Sequence of chain 54.C:
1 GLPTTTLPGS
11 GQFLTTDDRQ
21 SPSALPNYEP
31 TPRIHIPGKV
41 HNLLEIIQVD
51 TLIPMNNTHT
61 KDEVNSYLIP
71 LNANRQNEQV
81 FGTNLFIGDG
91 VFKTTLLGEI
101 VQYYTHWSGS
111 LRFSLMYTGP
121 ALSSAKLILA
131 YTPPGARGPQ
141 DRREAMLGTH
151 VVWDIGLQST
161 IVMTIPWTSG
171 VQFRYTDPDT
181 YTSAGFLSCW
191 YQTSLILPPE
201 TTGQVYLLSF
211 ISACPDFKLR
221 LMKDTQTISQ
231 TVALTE

Binding-site contacts:
Ligand atom O1 contacts residue MET221 of chain 54.A at 3.7 Å.
Ligand atom C2C contacts residue ILE104 of chain 54.A at 3.8 Å (hydrophobic).
Ligand atom C6B contacts residue TYR152 of chain 54.A at 3.6 Å (hydrophobic).
Ligand atom CM6 contacts residue VAL188 of chain 54.A at 3.8 Å (hydrophobic).
Ligand atom F3 contacts residue SER175 of chain 54.A at 2.8 Å.
Ligand atom F1 contacts residue MET224 of chain 54.A at 3.6 Å.
Ligand atom O1A contacts residue ALA24 of chain 54.C at 3.3 Å.
Ligand atom F1 contacts residue ALA150 of chain 54.A at 3.8 Å.
Ligand atom CM6 contacts residue LEU25 of chain 54.C at 3.8 Å (hydrophobic).
Ligand atom C1C contacts residue TYR128 of chain 54.A at 3.5 Å (hydrophobic).
Ligand atom F3 contacts residue ALA150 of chain 54.A at 2.7 Å.
Ligand atom C3 contacts residue LEU106 of chain 54.A at 3.8 Å (hydrophobic).
Ligand atom N3A contacts residue PHE186 of chain 54.A at 3.4 Å.
Ligand atom C3A contacts residue PHE186 of chain 54.A at 3.7 Å (hydrophobic).
Ligand atom N3A contacts residue TYR152 of chain 54.A at 3.8 Å.
Ligand atom C5B contacts residue TYR152 of chain 54.A at 3.5 Å (hydrophobic).
Ligand atom CM4 contacts residue VAL176 of chain 54.A at 3.8 Å (hydrophobic).
Ligand atom C4 contacts residue TYR197 of chain 54.A at 3.4 Å (hydrophobic).
Ligand atom C3B contacts residue MET224 of chain 54.A at 3.6 Å (hydrophobic).
Ligand atom C3C contacts residue TYR128 of chain 54.A at 3.3 Å (hydrophobic).
Ligand atom C2A contacts residue TYR152 of chain 54.A at 3.7 Å (hydrophobic).
Ligand atom C2A contacts residue PHE186 of chain 54.A at 3.5 Å (hydrophobic).
Ligand atom F3 contacts residue VAL176 of chain 54.A at 3.6 Å.
Ligand atom O1A contacts residue PRO174 of chain 54.A at 3.5 Å.
Ligand atom CM6 contacts residue TYR152 of chain 54.A at 3.4 Å (hydrophobic).
Ligand atom C1C contacts residue TYR197 of chain 54.A at 3.5 Å (hydrophobic).
Ligand atom N1A contacts residue PRO174 of chain 54.A at 3.5 Å.
Ligand atom F3 contacts residue MET151 of chain 54.A at 3.7 Å.
Ligand atom CM4 contacts residue ALA150 of chain 54.A at 3.6 Å (hydrophobic).
Ligand atom N1A contacts residue ALA24 of chain 54.C at 3.2 Å.
Ligand atom C2B contacts residue ILE104 of chain 54.A at 3.8 Å (hydrophobic).
Ligand atom F2 contacts residue VAL176 of chain 54.A at 2.7 Å.
Ligand atom CM2 contacts residue TYR128 of chain 54.A at 3.4 Å (hydrophobic).
Ligand atom CM2 contacts residue MET224 of chain 54.A at 3.5 Å (hydrophobic).
Ligand atom C2C contacts residue TYR128 of chain 54.A at 3.2 Å (hydrophobic).
Ligand atom F3 contacts residue PRO174 of chain 54.A at 2.9 Å.
Ligand atom CM3 contacts residue ASN219 of chain 54.A at 3.8 Å.
Ligand atom F3 contacts residue TYR152 of chain 54.A at 3.6 Å.
Ligand atom CM2 contacts residue ILE104 of chain 54.A at 3.6 Å (hydrophobic).
Ligand atom F1 contacts residue PHE186 of chain 54.A at 3.8 Å.

Sequence of chain 55.C:
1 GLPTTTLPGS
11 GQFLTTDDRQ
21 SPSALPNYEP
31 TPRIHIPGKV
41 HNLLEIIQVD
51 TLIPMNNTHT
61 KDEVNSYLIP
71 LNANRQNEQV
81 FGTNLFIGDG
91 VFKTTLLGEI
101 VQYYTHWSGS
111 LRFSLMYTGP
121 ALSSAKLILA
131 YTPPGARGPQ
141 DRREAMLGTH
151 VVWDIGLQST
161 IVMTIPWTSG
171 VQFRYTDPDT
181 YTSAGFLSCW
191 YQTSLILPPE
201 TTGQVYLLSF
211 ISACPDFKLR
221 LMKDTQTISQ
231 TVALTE

Sequence of chain 54.A:
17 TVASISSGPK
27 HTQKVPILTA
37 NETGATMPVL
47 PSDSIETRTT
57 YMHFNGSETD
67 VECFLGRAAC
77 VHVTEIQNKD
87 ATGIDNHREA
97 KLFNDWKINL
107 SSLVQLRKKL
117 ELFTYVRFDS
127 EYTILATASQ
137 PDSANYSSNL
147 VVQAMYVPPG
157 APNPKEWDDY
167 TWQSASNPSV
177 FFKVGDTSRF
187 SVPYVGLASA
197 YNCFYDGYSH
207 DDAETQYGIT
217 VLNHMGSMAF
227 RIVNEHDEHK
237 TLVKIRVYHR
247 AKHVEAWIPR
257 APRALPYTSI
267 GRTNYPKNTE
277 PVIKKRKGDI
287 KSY

This protein binds this small molecule.
Small molecule (SMILES): Cc1cc(CCCOc2c(C)cc(-c3noc(C(F)(F)F)n3)cc2C)on1